Sequence of chain 1.B:
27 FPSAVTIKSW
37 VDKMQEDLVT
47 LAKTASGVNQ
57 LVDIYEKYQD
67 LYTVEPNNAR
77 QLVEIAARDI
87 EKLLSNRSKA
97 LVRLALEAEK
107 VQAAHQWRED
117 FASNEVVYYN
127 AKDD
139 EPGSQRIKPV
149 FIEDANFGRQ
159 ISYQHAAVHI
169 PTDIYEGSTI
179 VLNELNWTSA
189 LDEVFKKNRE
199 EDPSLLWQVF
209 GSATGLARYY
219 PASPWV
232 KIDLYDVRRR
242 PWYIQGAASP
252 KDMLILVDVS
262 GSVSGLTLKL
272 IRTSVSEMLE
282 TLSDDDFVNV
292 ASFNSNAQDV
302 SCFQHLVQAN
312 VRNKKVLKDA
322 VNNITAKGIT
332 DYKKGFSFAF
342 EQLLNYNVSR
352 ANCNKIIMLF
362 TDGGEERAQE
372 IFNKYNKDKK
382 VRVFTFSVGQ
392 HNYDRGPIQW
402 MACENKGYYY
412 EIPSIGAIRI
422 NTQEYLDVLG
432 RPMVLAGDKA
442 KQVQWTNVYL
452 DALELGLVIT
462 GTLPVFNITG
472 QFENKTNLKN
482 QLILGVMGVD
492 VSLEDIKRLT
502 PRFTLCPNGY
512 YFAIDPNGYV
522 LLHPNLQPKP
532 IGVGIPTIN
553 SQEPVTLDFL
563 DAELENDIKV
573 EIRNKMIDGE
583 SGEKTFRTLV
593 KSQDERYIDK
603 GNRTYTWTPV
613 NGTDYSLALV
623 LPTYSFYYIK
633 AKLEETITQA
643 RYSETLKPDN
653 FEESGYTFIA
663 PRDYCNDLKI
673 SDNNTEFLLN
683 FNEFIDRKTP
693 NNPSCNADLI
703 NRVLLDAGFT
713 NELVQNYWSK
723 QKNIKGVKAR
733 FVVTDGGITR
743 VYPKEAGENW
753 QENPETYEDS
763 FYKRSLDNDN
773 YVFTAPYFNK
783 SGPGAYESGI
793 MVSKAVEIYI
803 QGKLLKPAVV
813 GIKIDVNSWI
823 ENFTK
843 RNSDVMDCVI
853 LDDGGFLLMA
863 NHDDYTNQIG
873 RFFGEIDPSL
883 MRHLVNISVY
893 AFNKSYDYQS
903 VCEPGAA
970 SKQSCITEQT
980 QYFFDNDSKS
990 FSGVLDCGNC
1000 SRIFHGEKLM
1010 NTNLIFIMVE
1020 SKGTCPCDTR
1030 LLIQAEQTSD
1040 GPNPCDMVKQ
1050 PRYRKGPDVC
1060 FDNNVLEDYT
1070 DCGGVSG

The small molecule below binds the protein below.
Small molecule (SMILES): CC(=O)N[C@@H]1[C@@H](O)[C@H](O)[C@@H](CO)O[C@H]1O

Binding-site contacts:
Ligand atom C3 contacts residue ASN781 of chain 1.B at 3.4 Å.
Ligand atom O5 contacts residue ASN781 of chain 1.B at 2.5 Å (h-bond).
Ligand atom C5 contacts residue ASN781 of chain 1.B at 3.1 Å.
Ligand atom C6 contacts residue ASN781 of chain 1.B at 3.2 Å.
Ligand atom O3 contacts residue ASN781 of chain 1.B at 4.4 Å.
Ligand atom O4 contacts residue ARG873 of chain 1.B at 4.3 Å.
Ligand atom C4 contacts residue ASN781 of chain 1.B at 3.2 Å.
Ligand atom N2 contacts residue ASN781 of chain 1.B at 3.6 Å (h-bond).
Ligand atom O6 contacts residue ARG873 of chain 1.B at 3.2 Å (salt-bridge).
Ligand atom C4 contacts residue PHE780 of chain 1.B at 4.4 Å (hydrophobic).
Ligand atom O7 contacts residue ASN781 of chain 1.B at 2.9 Å (h-bond).
Ligand atom O6 contacts residue PHE780 of chain 1.B at 4.0 Å.
Ligand atom C2 contacts residue ASN781 of chain 1.B at 2.5 Å.
Ligand atom C7 contacts residue ASN781 of chain 1.B at 3.5 Å.
Ligand atom C1 contacts residue ASN781 of chain 1.B at 1.4 Å.
Ligand atom O6 contacts residue ASN781 of chain 1.B at 3.9 Å.